Binding-site contacts:
Ligand atom O2 contacts residue GLY327 of chain 1.A at 3.7 Å.
Ligand atom O5' contacts residue GLU328 of chain 1.A at 3.9 Å.
Ligand atom C4' contacts residue HIS325 of chain 1.A at 4.1 Å.
Ligand atom C1' contacts residue GLU328 of chain 1.A at 3.7 Å.
Ligand atom C2' contacts residue GLY327 of chain 1.A at 4.5 Å.
Ligand atom OP2 contacts residue GLY327 of chain 1.A at 4.2 Å.
Ligand atom OP1 contacts residue LEU330 of chain 1.A at 3.9 Å.
Ligand atom O3' contacts residue GLY327 of chain 1.A at 3.3 Å.
Ligand atom P contacts residue LEU330 of chain 1.A at 4.4 Å.
Ligand atom C1' contacts residue GLY327 of chain 1.A at 3.8 Å.
Ligand atom P contacts residue TYR329 of chain 1.A at 4.5 Å.
Ligand atom O3' contacts residue TYR329 of chain 1.A at 4.2 Å.
Ligand atom OP2 contacts residue LEU330 of chain 1.A at 4.0 Å.
Ligand atom N1 contacts residue GLU328 of chain 1.A at 4.3 Å.
Ligand atom C2 contacts residue GLY327 of chain 1.A at 4.5 Å.
Ligand atom C4' contacts residue GLY327 of chain 1.A at 4.1 Å.
Ligand atom OP1 contacts residue HIS325 of chain 1.A at 4.3 Å.
Ligand atom OP1 contacts residue GLY327 of chain 1.A at 3.8 Å.
Ligand atom P contacts residue GLU328 of chain 1.A at 4.1 Å.
Ligand atom C2 contacts residue VAL326 of chain 1.A at 4.0 Å (hydrophobic).
Ligand atom P contacts residue GLY327 of chain 1.A at 3.9 Å.
Ligand atom C4' contacts residue GLU328 of chain 1.A at 4.0 Å.
Ligand atom O4' contacts residue GLU328 of chain 1.A at 3.3 Å (salt-bridge).
Ligand atom C3' contacts residue TYR329 of chain 1.A at 4.0 Å (hydrophobic).
Ligand atom C3' contacts residue GLY327 of chain 1.A at 4.2 Å.
Ligand atom O2 contacts residue VAL326 of chain 1.A at 3.5 Å.
Ligand atom N3 contacts residue VAL326 of chain 1.A at 4.4 Å.
Ligand atom O4' contacts residue GLY327 of chain 1.A at 3.8 Å.
Ligand atom OP2 contacts residue GLU328 of chain 1.A at 3.0 Å (salt-bridge).
Ligand atom O4' contacts residue HIS325 of chain 1.A at 4.1 Å.
Ligand atom OP2 contacts residue TYR329 of chain 1.A at 3.4 Å.

The small molecule below binds the protein below.
Small molecule (SMILES): Cc1cn([C@H]2C[C@H](O[P](=O)(O)OC[C@H]3O[C@@H](n4cnc5c4NC=NC5N)C[C@@H]3O[P](=O)(O)OC[C@H]3O[C@@H](n4cnc5c4NC=NC5N)C[C@@H]3O)[C@@H](CO[P](=O)(O)O[C@H]3C[C@H](n4cnc5c4NC=NC5N)O[C@@H]3CO[P](=O)(O)O[C@H]3C[C@H](n4cnc5c4NC=NC5N)O[C@@H]3COP(=O)=O)O2)c(=O)[nH]c1=O.Nc1nc2c(ncn2[C@H]2C[C@H](O)[C@@H](CO[PH](=O)O)O2)c(=O)[nH]1

Sequence of chain 1.A:
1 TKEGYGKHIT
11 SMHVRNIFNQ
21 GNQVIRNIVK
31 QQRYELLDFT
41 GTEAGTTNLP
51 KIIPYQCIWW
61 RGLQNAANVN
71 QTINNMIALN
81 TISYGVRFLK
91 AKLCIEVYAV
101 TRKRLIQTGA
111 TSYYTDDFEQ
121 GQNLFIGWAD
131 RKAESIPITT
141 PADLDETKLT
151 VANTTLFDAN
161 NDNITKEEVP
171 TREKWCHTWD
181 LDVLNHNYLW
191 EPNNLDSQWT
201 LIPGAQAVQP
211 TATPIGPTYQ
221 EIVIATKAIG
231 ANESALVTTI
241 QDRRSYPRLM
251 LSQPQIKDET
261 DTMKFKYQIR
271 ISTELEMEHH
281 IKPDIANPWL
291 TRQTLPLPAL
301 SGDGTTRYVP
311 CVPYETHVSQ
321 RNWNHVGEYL